Binding-site contacts:
Ligand atom O2 contacts residue VAL140 of chain 1.A at 3.8 Å.
Ligand atom C4 contacts residue THR196 of chain 1.A at 3.5 Å.
Ligand atom C19 contacts residue PHE128 of chain 1.A at 3.7 Å (hydrophobic).
Ligand atom N3 contacts residue HIS94 of chain 1.A at 3.5 Å (h-bond).
Ligand atom N3 contacts residue THR196 of chain 1.A at 3.0 Å (h-bond).
Ligand atom C2 contacts residue ZN1 of chain 1.B at 3.0 Å.
Ligand atom S1 contacts residue THR196 of chain 1.A at 3.7 Å.
Ligand atom C19 contacts residue GLY129 of chain 1.A at 3.7 Å.
Ligand atom O13 contacts residue LEU195 of chain 1.A at 3.9 Å.
Ligand atom S1 contacts residue LEU195 of chain 1.A at 3.7 Å.
Ligand atom C4 contacts residue THR197 of chain 1.A at 3.9 Å.
Ligand atom C6 contacts residue THR197 of chain 1.A at 3.8 Å.
Ligand atom C4 contacts residue ZN1 of chain 1.B at 2.9 Å.
Ligand atom C14 contacts residue PRO199 of chain 1.A at 3.6 Å (hydrophobic).
Ligand atom C22 contacts residue PHE128 of chain 1.A at 3.7 Å (hydrophobic).
Ligand atom C21 contacts residue PHE128 of chain 1.A at 3.8 Å (hydrophobic).
Ligand atom N3 contacts residue ZN1 of chain 1.B at 1.9 Å.
Ligand atom C9 contacts residue PHE128 of chain 1.A at 3.5 Å (hydrophobic).
Ligand atom C17 contacts residue PHE128 of chain 1.A at 3.9 Å (hydrophobic).
Ligand atom C4 contacts residue HIS92 of chain 1.A at 3.4 Å.
Ligand atom O13 contacts residue PHE128 of chain 1.A at 3.7 Å.
Ligand atom O4 contacts residue HIS94 of chain 1.A at 3.3 Å.
Ligand atom O4 contacts residue THR196 of chain 1.A at 3.8 Å.
Ligand atom C8 contacts residue LEU195 of chain 1.A at 3.9 Å (hydrophobic).
Ligand atom O2 contacts residue TRP206 of chain 1.A at 3.3 Å.
Ligand atom O2 contacts residue ZN1 of chain 1.B at 3.3 Å.
Ligand atom O2 contacts residue HIS117 of chain 1.A at 3.4 Å (h-bond).
Ligand atom C9 contacts residue LEU195 of chain 1.A at 3.8 Å (hydrophobic).
Ligand atom C12 contacts residue THR197 of chain 1.A at 3.5 Å.
Ligand atom C5 contacts residue THR197 of chain 1.A at 3.5 Å.
Ligand atom O4 contacts residue HIS92 of chain 1.A at 3.3 Å (h-bond).
Ligand atom C24 contacts residue PHE128 of chain 1.A at 3.7 Å (hydrophobic).
Ligand atom O4 contacts residue ZN1 of chain 1.B at 3.0 Å.
Ligand atom C10 contacts residue LEU195 of chain 1.A at 3.7 Å (hydrophobic).
Ligand atom N3 contacts residue HIS92 of chain 1.A at 3.0 Å (h-bond).
Ligand atom C20 contacts residue PHE128 of chain 1.A at 3.6 Å (hydrophobic).
Ligand atom N3 contacts residue HIS117 of chain 1.A at 3.4 Å (h-bond).
Ligand atom C2 contacts residue HIS117 of chain 1.A at 3.8 Å.
Ligand atom O4 contacts residue THR197 of chain 1.A at 3.3 Å.
Ligand atom C2 contacts residue THR196 of chain 1.A at 3.6 Å.

Sequence of chain 1.A:
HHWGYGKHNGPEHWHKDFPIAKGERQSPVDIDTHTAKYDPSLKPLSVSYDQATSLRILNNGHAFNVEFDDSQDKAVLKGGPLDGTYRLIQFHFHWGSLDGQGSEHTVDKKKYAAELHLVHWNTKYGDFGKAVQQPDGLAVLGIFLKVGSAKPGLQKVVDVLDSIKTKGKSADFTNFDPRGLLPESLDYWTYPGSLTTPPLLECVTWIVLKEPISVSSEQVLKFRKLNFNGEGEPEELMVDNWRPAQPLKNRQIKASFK

The protein below binds the small molecule below.
Small molecule (SMILES): CCc1ccc(CCOc2ccc(C[C@H]3SC(=O)NC3=O)cc2)nc1